Binding-site contacts:
Ligand atom O5 contacts residue ASN49 of chain 2.B at 2.3 Å (h-bond).
Ligand atom C8 contacts residue LEU48 of chain 2.B at 4.4 Å (hydrophobic).
Ligand atom C5 contacts residue ASN49 of chain 2.B at 3.6 Å.
Ligand atom C8 contacts residue ASP52 of chain 2.B at 4.0 Å.
Ligand atom N2 contacts residue ASN49 of chain 2.B at 3.3 Å (h-bond).
Ligand atom O7 contacts residue HIS47 of chain 2.B at 4.4 Å.
Ligand atom C1 contacts residue GLU62 of chain 2.B at 4.4 Å.
Ligand atom C2 contacts residue ASN49 of chain 2.B at 2.5 Å.
Ligand atom C8 contacts residue ASN49 of chain 2.B at 3.5 Å.
Ligand atom C3 contacts residue ASN49 of chain 2.B at 3.8 Å.
Ligand atom C1 contacts residue ASN49 of chain 2.B at 1.4 Å.
Ligand atom C8 contacts residue HIS47 of chain 2.B at 4.1 Å.
Ligand atom C7 contacts residue ASN49 of chain 2.B at 3.7 Å.
Ligand atom C4 contacts residue ASN49 of chain 2.B at 3.9 Å.

Sequence of chain 2.B:
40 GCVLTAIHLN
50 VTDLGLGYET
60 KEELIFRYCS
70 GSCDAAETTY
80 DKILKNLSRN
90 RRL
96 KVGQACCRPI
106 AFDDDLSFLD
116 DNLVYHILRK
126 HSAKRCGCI

This protein binds this small molecule.
Small molecule (SMILES): CC(=O)N[C@@H]1[C@@H](O)[C@H](O)[C@@H](CO)O[C@H]1O